The small molecule below binds the protein below.
Small molecule (SMILES): Nc1ncnc2c1ncn2[C@@H]1O[C@H](CO[P](=O)(O)O[P](=O)(O)NP(=O)(O)O)[C@@H](O)[C@H]1O

Binding-site contacts:
Ligand atom C6 contacts residue ALA418 of chain 1.C at 3.8 Å (hydrophobic).
Ligand atom N6 contacts residue ALA418 of chain 1.C at 2.9 Å (h-bond).
Ligand atom O1G contacts residue MG1 of chain 1.O at 2.2 Å.
Ligand atom O2A contacts residue ASP485 of chain 1.C at 2.9 Å (salt-bridge).
Ligand atom PB contacts residue MG1 of chain 1.O at 3.1 Å.
Ligand atom O1B contacts residue ASP485 of chain 1.C at 2.7 Å (salt-bridge).
Ligand atom N6 contacts residue ALA373 of chain 1.C at 3.6 Å.
Ligand atom O1B contacts residue MG1 of chain 1.N at 2.2 Å.
Ligand atom O4' contacts residue ALA355 of chain 1.C at 3.2 Å.
Ligand atom N7 contacts residue LEU474 of chain 1.C at 3.6 Å.
Ligand atom C5 contacts residue LEU474 of chain 1.C at 3.4 Å (hydrophobic).
Ligand atom O2' contacts residue THR423 of chain 1.C at 3.4 Å (h-bond).
Ligand atom C5' contacts residue ILE362 of chain 1.C at 3.3 Å (hydrophobic).
Ligand atom O3A contacts residue MG1 of chain 1.O at 3.6 Å.
Ligand atom PB contacts residue MG1 of chain 1.N at 3.5 Å.
Ligand atom C3' contacts residue GLN471 of chain 1.C at 3.6 Å.
Ligand atom N3B contacts residue MG1 of chain 1.O at 3.2 Å.
Ligand atom O4' contacts residue ILE362 of chain 1.C at 3.5 Å.
Ligand atom N6 contacts residue LEU474 of chain 1.C at 3.5 Å.
Ligand atom O1B contacts residue MG1 of chain 1.O at 2.4 Å.
Ligand atom O3A contacts residue LYS375 of chain 1.C at 3.4 Å (salt-bridge).
Ligand atom O1B contacts residue ASP487 of chain 1.C at 3.4 Å (salt-bridge).
Ligand atom C2' contacts residue THR423 of chain 1.C at 3.7 Å.
Ligand atom C2 contacts residue CYS420 of chain 1.C at 3.2 Å (hydrophobic).
Ligand atom O2A contacts residue ASN472 of chain 1.C at 3.1 Å (h-bond).
Ligand atom N1 contacts residue ALA418 of chain 1.C at 3.7 Å.
Ligand atom O3A contacts residue THR357 of chain 1.C at 3.6 Å.
Ligand atom O2B contacts residue ASP487 of chain 1.C at 3.8 Å.
Ligand atom C4' contacts residue ALA355 of chain 1.C at 3.7 Å (hydrophobic).
Ligand atom O2B contacts residue THR357 of chain 1.C at 3.3 Å.
Ligand atom PA contacts residue MG1 of chain 1.O at 3.2 Å.
Ligand atom N1 contacts residue ALA373 of chain 1.C at 3.7 Å.
Ligand atom O2A contacts residue MG1 of chain 1.O at 1.9 Å.
Ligand atom C6 contacts residue LEU474 of chain 1.C at 3.5 Å (hydrophobic).
Ligand atom O1A contacts residue LYS375 of chain 1.C at 3.2 Å (salt-bridge).
Ligand atom N1 contacts residue CYS420 of chain 1.C at 2.9 Å (h-bond).
Ligand atom O2B contacts residue ALA358 of chain 1.C at 3.2 Å (h-bond).
Ligand atom O3' contacts residue GLN471 of chain 1.C at 2.7 Å (h-bond).
Ligand atom PG contacts residue MG1 of chain 1.O at 3.4 Å.
Ligand atom C6 contacts residue ALA373 of chain 1.C at 3.6 Å (hydrophobic).

Sequence of chain 1.C:
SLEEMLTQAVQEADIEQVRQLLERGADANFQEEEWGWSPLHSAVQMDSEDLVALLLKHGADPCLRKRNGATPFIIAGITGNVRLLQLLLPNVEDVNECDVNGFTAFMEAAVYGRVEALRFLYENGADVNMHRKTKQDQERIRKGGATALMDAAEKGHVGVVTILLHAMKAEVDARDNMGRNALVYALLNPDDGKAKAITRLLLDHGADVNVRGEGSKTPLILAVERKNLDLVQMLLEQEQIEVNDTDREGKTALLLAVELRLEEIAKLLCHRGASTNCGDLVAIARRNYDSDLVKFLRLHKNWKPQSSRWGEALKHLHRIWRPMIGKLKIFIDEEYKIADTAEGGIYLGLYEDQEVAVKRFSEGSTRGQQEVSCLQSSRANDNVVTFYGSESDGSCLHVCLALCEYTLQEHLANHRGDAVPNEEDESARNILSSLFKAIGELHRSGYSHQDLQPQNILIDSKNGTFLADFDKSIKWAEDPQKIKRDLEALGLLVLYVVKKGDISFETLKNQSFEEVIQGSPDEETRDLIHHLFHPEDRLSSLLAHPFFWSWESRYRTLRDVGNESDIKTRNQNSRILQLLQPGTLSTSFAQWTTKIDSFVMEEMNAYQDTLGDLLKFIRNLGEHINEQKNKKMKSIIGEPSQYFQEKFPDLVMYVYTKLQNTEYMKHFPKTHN